Binding-site contacts:
Ligand atom O5 contacts residue ASN376 of chain 3.D at 2.4 Å (h-bond).
Ligand atom C8 contacts residue SER379 of chain 3.D at 4.4 Å.
Ligand atom O7 contacts residue SER379 of chain 3.D at 4.2 Å.
Ligand atom O7 contacts residue HIS377 of chain 3.D at 4.0 Å.
Ligand atom N2 contacts residue ASN376 of chain 3.D at 2.8 Å (h-bond).
Ligand atom C1 contacts residue ASN376 of chain 3.D at 1.4 Å.
Ligand atom C8 contacts residue ARG480 of chain 3.D at 4.0 Å.
Ligand atom N2 contacts residue ARG480 of chain 3.D at 3.4 Å (salt-bridge).
Ligand atom C2 contacts residue ASN376 of chain 3.D at 2.4 Å.
Ligand atom C3 contacts residue ASN376 of chain 3.D at 3.7 Å.
Ligand atom C4 contacts residue ASN376 of chain 3.D at 4.2 Å.
Ligand atom O7 contacts residue ASN376 of chain 3.D at 3.5 Å (h-bond).
Ligand atom C7 contacts residue ARG480 of chain 3.D at 3.0 Å.
Ligand atom C5 contacts residue ASN376 of chain 3.D at 3.6 Å.
Ligand atom O7 contacts residue ARG480 of chain 3.D at 2.5 Å (salt-bridge).
Ligand atom C7 contacts residue ASN376 of chain 3.D at 3.5 Å.

The small molecule below binds the protein below.
Small molecule (SMILES): CC(=O)N[C@H]1[C@H](O[C@H]2[C@H](O)[C@@H](NC(C)=O)CO[C@@H]2CO)O[C@H](CO)[C@@H](O[C@@H]2O[C@H](CO)[C@@H](O)[C@H](O)[C@@H]2O)[C@@H]1O

Sequence of chain 3.D:
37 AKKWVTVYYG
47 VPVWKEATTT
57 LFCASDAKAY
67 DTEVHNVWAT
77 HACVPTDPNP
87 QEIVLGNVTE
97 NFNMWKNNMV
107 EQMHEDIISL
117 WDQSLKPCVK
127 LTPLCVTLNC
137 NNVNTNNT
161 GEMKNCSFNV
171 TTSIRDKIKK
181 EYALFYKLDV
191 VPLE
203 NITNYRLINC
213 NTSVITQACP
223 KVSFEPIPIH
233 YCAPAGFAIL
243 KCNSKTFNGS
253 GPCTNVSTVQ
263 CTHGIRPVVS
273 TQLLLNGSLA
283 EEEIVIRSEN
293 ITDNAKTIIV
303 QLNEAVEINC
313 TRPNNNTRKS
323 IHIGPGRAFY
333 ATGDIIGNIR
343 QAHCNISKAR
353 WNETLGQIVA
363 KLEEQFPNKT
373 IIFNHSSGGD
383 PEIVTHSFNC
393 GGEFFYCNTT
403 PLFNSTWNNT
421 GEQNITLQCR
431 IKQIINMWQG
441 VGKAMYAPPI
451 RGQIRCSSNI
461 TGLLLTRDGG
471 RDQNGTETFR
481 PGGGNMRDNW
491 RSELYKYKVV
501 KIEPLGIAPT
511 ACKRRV